Binding-site contacts:
Ligand atom O5 contacts residue PHE718 of chain 1.A at 4.5 Å.
Ligand atom C1 contacts residue ASN717 of chain 1.A at 1.4 Å.
Ligand atom C1 contacts residue LEU922 of chain 1.A at 4.3 Å (hydrophobic).
Ligand atom C4 contacts residue LEU922 of chain 1.A at 4.3 Å (hydrophobic).
Ligand atom O7 contacts residue ASN717 of chain 1.A at 2.9 Å (h-bond).
Ligand atom C3 contacts residue ASN717 of chain 1.A at 3.8 Å.
Ligand atom O5 contacts residue ASN717 of chain 1.A at 2.4 Å (h-bond).
Ligand atom C5 contacts residue GLN926 of chain 1.A at 4.0 Å.
Ligand atom C3 contacts residue LEU922 of chain 1.A at 4.2 Å (hydrophobic).
Ligand atom C6 contacts residue LEU922 of chain 1.A at 4.5 Å (hydrophobic).
Ligand atom C1 contacts residue GLN1071 of chain 1.A at 4.1 Å.
Ligand atom N2 contacts residue ASN717 of chain 1.A at 2.9 Å (h-bond).
Ligand atom O5 contacts residue GLN1071 of chain 1.A at 4.1 Å.
Ligand atom O7 contacts residue GLN1071 of chain 1.A at 3.7 Å.
Ligand atom C5 contacts residue ASN717 of chain 1.A at 3.6 Å.
Ligand atom O6 contacts residue GLN926 of chain 1.A at 3.2 Å (h-bond).
Ligand atom O4 contacts residue LEU922 of chain 1.A at 3.6 Å.
Ligand atom O6 contacts residue LEU922 of chain 1.A at 3.8 Å.
Ligand atom C7 contacts residue ASN717 of chain 1.A at 3.1 Å.
Ligand atom C8 contacts residue ASN717 of chain 1.A at 4.3 Å.
Ligand atom C6 contacts residue GLN926 of chain 1.A at 3.6 Å.
Ligand atom C2 contacts residue GLN1071 of chain 1.A at 4.4 Å.
Ligand atom C2 contacts residue ASN717 of chain 1.A at 2.5 Å.
Ligand atom C5 contacts residue LEU922 of chain 1.A at 4.0 Å (hydrophobic).
Ligand atom C4 contacts residue ASN717 of chain 1.A at 4.2 Å.

Sequence of chain 1.A:
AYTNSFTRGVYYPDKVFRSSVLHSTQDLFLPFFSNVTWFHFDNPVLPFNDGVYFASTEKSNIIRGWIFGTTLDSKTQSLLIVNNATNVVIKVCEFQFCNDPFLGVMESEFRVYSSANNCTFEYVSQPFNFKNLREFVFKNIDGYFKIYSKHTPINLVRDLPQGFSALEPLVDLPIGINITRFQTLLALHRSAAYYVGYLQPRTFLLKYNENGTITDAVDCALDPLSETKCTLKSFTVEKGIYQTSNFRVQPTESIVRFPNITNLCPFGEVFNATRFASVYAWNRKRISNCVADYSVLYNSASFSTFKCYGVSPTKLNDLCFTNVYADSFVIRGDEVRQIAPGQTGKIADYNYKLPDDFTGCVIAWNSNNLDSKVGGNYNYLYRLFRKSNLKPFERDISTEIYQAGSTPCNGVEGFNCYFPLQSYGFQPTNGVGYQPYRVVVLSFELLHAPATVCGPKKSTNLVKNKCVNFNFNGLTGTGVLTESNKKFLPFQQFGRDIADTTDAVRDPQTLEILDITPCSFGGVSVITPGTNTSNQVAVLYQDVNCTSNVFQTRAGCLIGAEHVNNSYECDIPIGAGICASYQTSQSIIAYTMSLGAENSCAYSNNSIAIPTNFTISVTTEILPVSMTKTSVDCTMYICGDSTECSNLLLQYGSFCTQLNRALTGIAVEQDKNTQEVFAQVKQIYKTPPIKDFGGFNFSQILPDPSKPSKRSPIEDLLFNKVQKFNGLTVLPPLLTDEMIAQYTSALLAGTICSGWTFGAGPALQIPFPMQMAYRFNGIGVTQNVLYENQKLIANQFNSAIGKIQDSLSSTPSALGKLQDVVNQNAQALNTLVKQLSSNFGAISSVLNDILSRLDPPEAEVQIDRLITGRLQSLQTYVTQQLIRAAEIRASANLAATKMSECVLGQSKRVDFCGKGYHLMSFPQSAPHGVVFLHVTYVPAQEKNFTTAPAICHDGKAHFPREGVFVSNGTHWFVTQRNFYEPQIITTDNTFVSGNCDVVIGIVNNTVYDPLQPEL

This protein binds this small molecule.
Small molecule (SMILES): CC(=O)N[C@@H]1[C@@H](O)[C@H](O)[C@@H](CO)O[C@H]1O